The small molecule below binds the protein below.
Small molecule (SMILES): Nc1ncc(-c2cc(F)c(O)c(F)c2)cc1-c1cc(F)c(O)c(F)c1

Sequence of chain 1.B:
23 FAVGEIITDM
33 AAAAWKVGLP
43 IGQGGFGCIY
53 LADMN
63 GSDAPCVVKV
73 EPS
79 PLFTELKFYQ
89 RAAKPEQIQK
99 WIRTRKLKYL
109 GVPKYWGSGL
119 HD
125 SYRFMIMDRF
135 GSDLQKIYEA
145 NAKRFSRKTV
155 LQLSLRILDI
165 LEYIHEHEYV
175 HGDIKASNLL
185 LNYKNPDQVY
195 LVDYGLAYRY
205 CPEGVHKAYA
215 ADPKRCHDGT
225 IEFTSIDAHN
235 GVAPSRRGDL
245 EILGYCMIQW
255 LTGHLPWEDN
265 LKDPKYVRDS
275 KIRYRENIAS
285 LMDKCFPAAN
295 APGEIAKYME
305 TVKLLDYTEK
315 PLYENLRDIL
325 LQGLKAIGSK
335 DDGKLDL

Binding-site contacts:
Ligand atom F2 contacts residue GLN45 of chain 1.B at 3.2 Å.
Ligand atom C3 contacts residue PHE134 of chain 1.B at 3.6 Å (hydrophobic).
Ligand atom F2 contacts residue GLY44 of chain 1.B at 3.2 Å.
Ligand atom N2 contacts residue PHE134 of chain 1.B at 2.9 Å (h-bond).
Ligand atom F4 contacts residue PHE48 of chain 1.B at 3.3 Å.
Ligand atom O1 contacts residue GLN45 of chain 1.B at 3.3 Å (h-bond).
Ligand atom N1 contacts residue VAL69 of chain 1.B at 3.8 Å.
Ligand atom O2 contacts residue GLU83 of chain 1.B at 3.5 Å (salt-bridge).
Ligand atom F1 contacts residue LYS140 of chain 1.B at 3.7 Å.
Ligand atom O1 contacts residue GLY44 of chain 1.B at 3.5 Å.
Ligand atom C10 contacts residue GLY44 of chain 1.B at 3.5 Å.
Ligand atom C15 contacts residue LYS71 of chain 1.B at 3.5 Å.
Ligand atom C17 contacts residue ASP132 of chain 1.B at 3.9 Å.
Ligand atom C5 contacts residue PHE48 of chain 1.B at 3.9 Å (hydrophobic).
Ligand atom C12 contacts residue PHE48 of chain 1.B at 3.5 Å (hydrophobic).
Ligand atom C13 contacts residue PHE48 of chain 1.B at 3.8 Å (hydrophobic).
Ligand atom F2 contacts residue GLY46 of chain 1.B at 3.9 Å.
Ligand atom F3 contacts residue MET131 of chain 1.B at 3.4 Å.
Ligand atom C11 contacts residue GLY44 of chain 1.B at 3.4 Å.
Ligand atom C5 contacts residue LEU184 of chain 1.B at 3.5 Å (hydrophobic).
Ligand atom C14 contacts residue LYS71 of chain 1.B at 3.5 Å.
Ligand atom F4 contacts residue LYS71 of chain 1.B at 2.9 Å.
Ligand atom F2 contacts residue ILE43 of chain 1.B at 3.7 Å.
Ligand atom O2 contacts residue LYS71 of chain 1.B at 2.9 Å (salt-bridge).
Ligand atom C3 contacts residue ASP132 of chain 1.B at 3.6 Å.
Ligand atom C8 contacts residue GLY135 of chain 1.B at 3.8 Å.
Ligand atom F2 contacts residue GLY47 of chain 1.B at 3.8 Å.
Ligand atom O1 contacts residue LYS140 of chain 1.B at 2.9 Å (salt-bridge).
Ligand atom O2 contacts residue ASP197 of chain 1.B at 3.8 Å.
Ligand atom C11 contacts residue PHE48 of chain 1.B at 3.7 Å (hydrophobic).
Ligand atom C3 contacts residue VAL69 of chain 1.B at 3.8 Å (hydrophobic).
Ligand atom F3 contacts residue PRO111 of chain 1.B at 3.9 Å.
Ligand atom C6 contacts residue PHE48 of chain 1.B at 3.9 Å (hydrophobic).
Ligand atom C13 contacts residue ILE51 of chain 1.B at 3.6 Å (hydrophobic).
Ligand atom C1 contacts residue LEU184 of chain 1.B at 3.9 Å (hydrophobic).
Ligand atom N1 contacts residue PHE134 of chain 1.B at 2.9 Å (h-bond).
Ligand atom F1 contacts residue ASP137 of chain 1.B at 3.5 Å.
Ligand atom C4 contacts residue LEU184 of chain 1.B at 3.7 Å (hydrophobic).
Ligand atom N1 contacts residue ARG133 of chain 1.B at 3.7 Å.
Ligand atom C2 contacts residue PHE134 of chain 1.B at 3.7 Å (hydrophobic).